A protein and the small-molecule ligand that binds it are described below.
Small molecule (SMILES): Cc1cn([C@H]2C[C@H](OP(=O)(O)O)[C@@H](COP(=O)(O)O)O2)c(=O)[nH]c1=O

Binding-site contacts:
Ligand atom O5' contacts residue ARG35 of chain 1.A at 3.6 Å (salt-bridge).
Ligand atom O4 contacts residue LEU83 of chain 1.A at 3.7 Å.
Ligand atom N3 contacts residue LEU83 of chain 1.A at 3.8 Å.
Ligand atom C2 contacts residue ASP77 of chain 1.A at 4.1 Å.
Ligand atom C1' contacts residue ARG81 of chain 1.A at 4.1 Å.
Ligand atom P2 contacts residue ARG35 of chain 1.A at 3.5 Å.
Ligand atom C2' contacts residue TYR109 of chain 1.A at 3.5 Å (hydrophobic).
Ligand atom O5P contacts residue ARG81 of chain 1.A at 2.7 Å (salt-bridge).
Ligand atom O2 contacts residue ASP77 of chain 1.A at 4.0 Å.
Ligand atom N3 contacts residue TYR109 of chain 1.A at 3.3 Å.
Ligand atom C4' contacts residue ARG81 of chain 1.A at 3.9 Å.
Ligand atom O3' contacts residue LYS78 of chain 1.A at 3.7 Å.
Ligand atom C5M contacts residue LEU36 of chain 1.A at 3.9 Å (hydrophobic).
Ligand atom O4P contacts residue CA1 of chain 1.C at 3.2 Å.
Ligand atom P1 contacts residue TYR79 of chain 1.A at 3.5 Å.
Ligand atom C4 contacts residue LEU83 of chain 1.A at 3.7 Å (hydrophobic).
Ligand atom C2 contacts residue TYR109 of chain 1.A at 3.8 Å (hydrophobic).
Ligand atom O2P contacts residue TYR79 of chain 1.A at 2.5 Å (h-bond).
Ligand atom O4P contacts residue ASP40 of chain 1.A at 3.4 Å (salt-bridge).
Ligand atom C5M contacts residue ARG35 of chain 1.A at 3.7 Å.
Ligand atom C5M contacts residue TYR107 of chain 1.A at 3.8 Å (hydrophobic).
Ligand atom O5P contacts residue ARG35 of chain 1.A at 2.9 Å (salt-bridge).
Ligand atom C5 contacts residue LEU83 of chain 1.A at 4.1 Å (hydrophobic).
Ligand atom O4 contacts residue LEU37 of chain 1.A at 3.8 Å.
Ligand atom C3' contacts residue TYR107 of chain 1.A at 3.8 Å (hydrophobic).
Ligand atom O4P contacts residue ARG35 of chain 1.A at 2.7 Å (salt-bridge).
Ligand atom C2' contacts residue TYR107 of chain 1.A at 3.8 Å (hydrophobic).
Ligand atom O2 contacts residue TYR109 of chain 1.A at 3.9 Å.
Ligand atom C4 contacts residue TYR109 of chain 1.A at 3.6 Å (hydrophobic).
Ligand atom P1 contacts residue LYS78 of chain 1.A at 3.8 Å.
Ligand atom O1P contacts residue TYR79 of chain 1.A at 3.5 Å (h-bond).
Ligand atom O4' contacts residue ARG81 of chain 1.A at 3.0 Å (salt-bridge).
Ligand atom O1P contacts residue LYS78 of chain 1.A at 2.8 Å (salt-bridge).
Ligand atom O4 contacts residue TYR109 of chain 1.A at 3.8 Å.
Ligand atom C5 contacts residue TYR107 of chain 1.A at 4.0 Å (hydrophobic).
Ligand atom C5' contacts residue TYR107 of chain 1.A at 3.5 Å (hydrophobic).
Ligand atom O4P contacts residue TYR107 of chain 1.A at 4.1 Å.
Ligand atom C5' contacts residue ARG81 of chain 1.A at 4.1 Å.
Ligand atom P2 contacts residue ARG81 of chain 1.A at 3.9 Å.
Ligand atom O5' contacts residue ARG81 of chain 1.A at 3.1 Å (salt-bridge).

Sequence of chain 1.A:
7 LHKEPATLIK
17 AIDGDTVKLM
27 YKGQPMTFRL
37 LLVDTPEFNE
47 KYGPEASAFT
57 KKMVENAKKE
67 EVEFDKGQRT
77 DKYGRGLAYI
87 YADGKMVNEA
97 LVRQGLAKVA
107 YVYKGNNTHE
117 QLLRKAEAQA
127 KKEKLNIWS